This protein binds this small molecule.
Small molecule (SMILES): CC(=O)N[C@@H]1[C@@H](O)[C@H](O)[C@@H](CO)O[C@H]1O

Sequence of chain 1.N:
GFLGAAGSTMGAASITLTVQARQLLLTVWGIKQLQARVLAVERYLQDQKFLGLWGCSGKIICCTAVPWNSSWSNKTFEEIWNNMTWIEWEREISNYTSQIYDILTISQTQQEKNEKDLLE

Binding-site contacts:
Ligand atom C4 contacts residue ASN114 of chain 1.N at 4.3 Å.
Ligand atom O5 contacts residue ASN114 of chain 1.N at 2.5 Å (h-bond).
Ligand atom C5 contacts residue ASN114 of chain 1.N at 3.7 Å.
Ligand atom C3 contacts residue ASN114 of chain 1.N at 3.8 Å.
Ligand atom O7 contacts residue ASN113 of chain 1.N at 3.9 Å.
Ligand atom C8 contacts residue ASN114 of chain 1.N at 4.4 Å.
Ligand atom O7 contacts residue ASN114 of chain 1.N at 3.5 Å (h-bond).
Ligand atom C1 contacts residue ASN114 of chain 1.N at 1.4 Å.
Ligand atom O6 contacts residue ASN114 of chain 1.N at 4.5 Å.
Ligand atom C2 contacts residue ASN114 of chain 1.N at 2.5 Å.
Ligand atom C7 contacts residue ASN114 of chain 1.N at 3.3 Å.
Ligand atom N2 contacts residue ASN114 of chain 1.N at 2.9 Å (h-bond).